This protein binds this small molecule.
Small molecule (SMILES): [H]/N=C(/N)N[C@H]1[C@H](O)[C@@H](O)[C@H](O[C@@H]2O[C@@H](C)[C@](O)(C=O)[C@H]2O[C@@H]2O[C@@H](CO)[C@H](O)[C@@H](O)[C@@H]2NC)[C@@H](N/C(N)=N\[H])[C@@H]1O

Sequence of chain 1.B:
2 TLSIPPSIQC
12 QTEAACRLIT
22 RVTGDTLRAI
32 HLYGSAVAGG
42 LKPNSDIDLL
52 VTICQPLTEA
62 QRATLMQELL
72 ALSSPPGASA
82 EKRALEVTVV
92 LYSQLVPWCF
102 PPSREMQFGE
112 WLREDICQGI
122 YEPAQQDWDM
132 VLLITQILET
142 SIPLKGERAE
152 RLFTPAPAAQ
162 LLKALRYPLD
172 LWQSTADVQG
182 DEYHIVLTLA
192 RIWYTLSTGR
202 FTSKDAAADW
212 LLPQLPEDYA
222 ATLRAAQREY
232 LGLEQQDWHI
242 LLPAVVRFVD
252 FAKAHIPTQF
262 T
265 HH

Binding-site contacts:
Ligand atom C51 contacts residue LEU172 of chain 1.B at 4.1 Å (hydrophobic).
Ligand atom CA1 contacts residue ASP178 of chain 1.B at 3.7 Å.
Ligand atom NF1 contacts residue TRP112 of chain 1.B at 3.0 Å (h-bond).
Ligand atom O61 contacts residue TRP173 of chain 1.B at 2.9 Å (h-bond).
Ligand atom CI3 contacts residue GLU87 of chain 1.B at 3.2 Å.
Ligand atom O51 contacts residue ILE186 of chain 1.B at 3.9 Å.
Ligand atom N23 contacts residue TRP112 of chain 1.B at 3.8 Å.
Ligand atom O32 contacts residue ATP1 of chain 1.N at 3.5 Å.
Ligand atom C61 contacts residue ASP178 of chain 1.B at 3.8 Å.
Ligand atom O61 contacts residue LEU172 of chain 1.B at 4.0 Å.
Ligand atom NB1 contacts residue ASP178 of chain 1.B at 3.5 Å (salt-bridge).
Ligand atom C63 contacts residue ASP182 of chain 1.B at 3.2 Å.
Ligand atom C41 contacts residue ASP182 of chain 1.B at 4.0 Å.
Ligand atom C32 contacts residue HIS185 of chain 1.B at 4.0 Å.
Ligand atom C12 contacts residue HIS185 of chain 1.B at 3.8 Å.
Ligand atom O33 contacts residue GLU87 of chain 1.B at 3.5 Å (salt-bridge).
Ligand atom CH2 contacts residue TRP173 of chain 1.B at 4.0 Å (hydrophobic).
Ligand atom NB1 contacts residue ALA177 of chain 1.B at 3.1 Å (h-bond).
Ligand atom CH2 contacts residue THR189 of chain 1.B at 3.7 Å.
Ligand atom N23 contacts residue GLU87 of chain 1.B at 3.3 Å (salt-bridge).
Ligand atom C21 contacts residue ASP182 of chain 1.B at 3.6 Å.
Ligand atom N11 contacts residue ASP178 of chain 1.B at 3.5 Å (salt-bridge).
Ligand atom OG2 contacts residue ATP1 of chain 1.N at 3.9 Å.
Ligand atom O51 contacts residue TRP173 of chain 1.B at 3.1 Å (h-bond).
Ligand atom C61 contacts residue TRP173 of chain 1.B at 3.9 Å (hydrophobic).
Ligand atom O32 contacts residue HIS185 of chain 1.B at 3.0 Å (h-bond).
Ligand atom C33 contacts residue TRP112 of chain 1.B at 4.0 Å (hydrophobic).
Ligand atom O61 contacts residue ASP178 of chain 1.B at 2.8 Å (salt-bridge).
Ligand atom CG2 contacts residue ATP1 of chain 1.N at 3.4 Å.
Ligand atom CI3 contacts residue GLN108 of chain 1.B at 3.9 Å.
Ligand atom CI3 contacts residue TRP112 of chain 1.B at 3.7 Å (hydrophobic).
Ligand atom C23 contacts residue TRP112 of chain 1.B at 3.6 Å (hydrophobic).
Ligand atom C61 contacts residue ASP182 of chain 1.B at 3.9 Å.
Ligand atom C51 contacts residue TRP173 of chain 1.B at 3.8 Å (hydrophobic).
Ligand atom O63 contacts residue TRP112 of chain 1.B at 4.0 Å.
Ligand atom O42 contacts residue HIS185 of chain 1.B at 3.8 Å.
Ligand atom O61 contacts residue ILE186 of chain 1.B at 3.8 Å.
Ligand atom OG2 contacts residue ASP130 of chain 1.B at 3.7 Å.
Ligand atom O13 contacts residue HIS185 of chain 1.B at 3.9 Å.
Ligand atom O33 contacts residue TRP112 of chain 1.B at 3.5 Å.